This small molecule binds to this protein.
Small molecule (SMILES): Nc1nc2c(ncn2[C@@H]2O[C@H](CO[P](=O)(O)O[P](=O)(O)NP(=O)(O)O)[C@@H](O)[C@H]2O)c(=O)[nH]1

Sequence of chain 1.A:
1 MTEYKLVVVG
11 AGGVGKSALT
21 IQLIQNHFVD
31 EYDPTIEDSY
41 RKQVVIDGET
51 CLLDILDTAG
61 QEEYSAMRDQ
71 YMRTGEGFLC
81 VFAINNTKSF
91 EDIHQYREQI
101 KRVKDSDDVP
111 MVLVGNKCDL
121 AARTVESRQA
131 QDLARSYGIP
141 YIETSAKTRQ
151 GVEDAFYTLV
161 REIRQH

Binding-site contacts:
Ligand atom O6 contacts residue LYS117 of chain 1.A at 3.3 Å.
Ligand atom O6 contacts residue ASP119 of chain 1.A at 3.4 Å (salt-bridge).
Ligand atom O3G contacts residue GLY12 of chain 1.A at 3.4 Å.
Ligand atom O2' contacts residue PHE28 of chain 1.A at 3.3 Å.
Ligand atom C6 contacts residue ASP119 of chain 1.A at 3.5 Å.
Ligand atom O2B contacts residue LYS16 of chain 1.A at 3.5 Å (salt-bridge).
Ligand atom N3B contacts residue MG1 of chain 1.C at 3.4 Å.
Ligand atom O2G contacts residue THR35 of chain 1.A at 2.9 Å (h-bond).
Ligand atom O6 contacts residue ALA146 of chain 1.A at 2.8 Å (h-bond).
Ligand atom O3G contacts residue LYS16 of chain 1.A at 2.7 Å (salt-bridge).
Ligand atom O2' contacts residue ASP30 of chain 1.A at 3.0 Å.
Ligand atom O2B contacts residue MG1 of chain 1.C at 2.1 Å.
Ligand atom O1B contacts residue LYS16 of chain 1.A at 2.8 Å (salt-bridge).
Ligand atom O1A contacts residue ALA18 of chain 1.A at 2.9 Å (h-bond).
Ligand atom O6 contacts residue ASN116 of chain 1.A at 3.2 Å (h-bond).
Ligand atom PB contacts residue MG1 of chain 1.C at 3.2 Å.
Ligand atom N2 contacts residue ASP119 of chain 1.A at 2.8 Å (salt-bridge).
Ligand atom O2B contacts residue SER17 of chain 1.A at 2.9 Å (h-bond).
Ligand atom N3B contacts residue GLY13 of chain 1.A at 3.2 Å (h-bond).
Ligand atom O3A contacts residue GLY15 of chain 1.A at 3.2 Å (h-bond).
Ligand atom N7 contacts residue ASN116 of chain 1.A at 3.2 Å (h-bond).
Ligand atom O1B contacts residue GLY15 of chain 1.A at 3.1 Å (h-bond).
Ligand atom O1B contacts residue VAL14 of chain 1.A at 3.2 Å (h-bond).
Ligand atom O4' contacts residue LYS117 of chain 1.A at 3.1 Å (salt-bridge).
Ligand atom O2' contacts residue VAL29 of chain 1.A at 2.8 Å (h-bond).
Ligand atom O2G contacts residue MG1 of chain 1.C at 2.1 Å.
Ligand atom O6 contacts residue SER145 of chain 1.A at 3.5 Å.
Ligand atom O3' contacts residue ASP30 of chain 1.A at 3.0 Å (salt-bridge).
Ligand atom N2 contacts residue LEU120 of chain 1.A at 3.5 Å.
Ligand atom C8 contacts residue ALA18 of chain 1.A at 3.4 Å (hydrophobic).
Ligand atom O1A contacts residue GLY15 of chain 1.A at 3.5 Å.
Ligand atom N7 contacts residue ALA18 of chain 1.A at 3.5 Å.
Ligand atom O1A contacts residue SER17 of chain 1.A at 3.5 Å (h-bond).
Ligand atom O1B contacts residue GLY13 of chain 1.A at 3.4 Å (h-bond).
Ligand atom O6 contacts residue LYS147 of chain 1.A at 3.3 Å (salt-bridge).
Ligand atom O1G contacts residue PRO34 of chain 1.A at 3.4 Å.
Ligand atom O3G contacts residue GLY60 of chain 1.A at 2.8 Å (h-bond).
Ligand atom PG contacts residue MG1 of chain 1.C at 3.2 Å.
Ligand atom C5' contacts residue GLY13 of chain 1.A at 3.5 Å.
Ligand atom N1 contacts residue ASP119 of chain 1.A at 2.7 Å (salt-bridge).